Sequence of chain 1.D:
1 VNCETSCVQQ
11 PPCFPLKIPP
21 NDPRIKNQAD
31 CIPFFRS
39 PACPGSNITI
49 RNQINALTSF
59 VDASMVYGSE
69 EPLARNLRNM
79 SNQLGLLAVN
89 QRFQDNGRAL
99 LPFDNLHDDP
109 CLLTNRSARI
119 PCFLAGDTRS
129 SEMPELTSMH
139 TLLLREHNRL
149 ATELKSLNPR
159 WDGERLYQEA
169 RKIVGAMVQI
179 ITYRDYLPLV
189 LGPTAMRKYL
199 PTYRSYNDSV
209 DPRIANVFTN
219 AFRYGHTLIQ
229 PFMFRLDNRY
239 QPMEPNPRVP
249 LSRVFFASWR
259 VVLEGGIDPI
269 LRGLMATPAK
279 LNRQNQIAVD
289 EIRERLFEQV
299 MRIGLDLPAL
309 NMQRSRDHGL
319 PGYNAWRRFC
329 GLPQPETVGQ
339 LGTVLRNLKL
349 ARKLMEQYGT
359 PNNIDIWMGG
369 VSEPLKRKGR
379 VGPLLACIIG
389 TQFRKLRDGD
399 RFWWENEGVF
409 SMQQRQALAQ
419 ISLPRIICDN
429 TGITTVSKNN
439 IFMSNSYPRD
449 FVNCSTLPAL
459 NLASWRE

A protein and the small-molecule ligand that binds it are described below.
Small molecule (SMILES): CC(=O)N[C@@H]1[C@@H](O)[C@H](O)[C@@H](CO)O[C@H]1O

Binding-site contacts:
Ligand atom C2 contacts residue PHE327 of chain 1.D at 3.9 Å (hydrophobic).
Ligand atom O7 contacts residue PHE327 of chain 1.D at 3.3 Å.
Ligand atom C3 contacts residue ARG326 of chain 1.D at 4.4 Å.
Ligand atom C4 contacts residue ARG326 of chain 1.D at 4.2 Å.
Ligand atom C5 contacts residue BMA1 of chain 1.G at 3.9 Å.
Ligand atom C1 contacts residue ARG326 of chain 1.D at 4.4 Å.
Ligand atom N2 contacts residue PHE327 of chain 1.D at 4.2 Å.
Ligand atom O3 contacts residue PHE327 of chain 1.D at 2.5 Å (h-bond).
Ligand atom O7 contacts residue ARG326 of chain 1.D at 3.7 Å.
Ligand atom C6 contacts residue BMA1 of chain 1.G at 3.9 Å.
Ligand atom C7 contacts residue LEU33 of chain 1.C at 4.2 Å (hydrophobic).
Ligand atom C3 contacts residue BMA1 of chain 1.G at 3.7 Å.
Ligand atom C4 contacts residue PHE327 of chain 1.D at 3.4 Å (hydrophobic).
Ligand atom O6 contacts residue GLY329 of chain 1.D at 3.5 Å.
Ligand atom C2 contacts residue ARG326 of chain 1.D at 3.8 Å.
Ligand atom C3 contacts residue PHE327 of chain 1.D at 3.4 Å (hydrophobic).
Ligand atom O4 contacts residue BMA1 of chain 1.G at 2.1 Å.
Ligand atom O6 contacts residue ARG326 of chain 1.D at 4.2 Å.
Ligand atom O3 contacts residue MAN2 of chain 1.G at 3.9 Å.
Ligand atom O3 contacts residue BMA1 of chain 1.G at 3.1 Å (h-bond).
Ligand atom O6 contacts residue BMA1 of chain 1.G at 3.9 Å.
Ligand atom C4 contacts residue BMA1 of chain 1.G at 2.9 Å.
Ligand atom O7 contacts residue LEU33 of chain 1.C at 4.3 Å.
Ligand atom O4 contacts residue PHE327 of chain 1.D at 3.9 Å.
Ligand atom O5 contacts residue ARG326 of chain 1.D at 4.1 Å.
Ligand atom O7 contacts residue ALA323 of chain 1.D at 4.4 Å.
Ligand atom C7 contacts residue PHE327 of chain 1.D at 4.0 Å (hydrophobic).
Ligand atom C8 contacts residue LEU33 of chain 1.C at 3.6 Å (hydrophobic).

Sequence of chain 1.C:
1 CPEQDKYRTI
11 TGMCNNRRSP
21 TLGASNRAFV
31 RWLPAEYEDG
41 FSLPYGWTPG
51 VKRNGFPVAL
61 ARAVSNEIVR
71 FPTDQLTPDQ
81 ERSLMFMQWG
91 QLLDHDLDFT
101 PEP